This small molecule binds to this protein.
Small molecule (SMILES): Cn1nc(C(F)(F)F)cc1B(O)O

Sequence of chain 1.B:
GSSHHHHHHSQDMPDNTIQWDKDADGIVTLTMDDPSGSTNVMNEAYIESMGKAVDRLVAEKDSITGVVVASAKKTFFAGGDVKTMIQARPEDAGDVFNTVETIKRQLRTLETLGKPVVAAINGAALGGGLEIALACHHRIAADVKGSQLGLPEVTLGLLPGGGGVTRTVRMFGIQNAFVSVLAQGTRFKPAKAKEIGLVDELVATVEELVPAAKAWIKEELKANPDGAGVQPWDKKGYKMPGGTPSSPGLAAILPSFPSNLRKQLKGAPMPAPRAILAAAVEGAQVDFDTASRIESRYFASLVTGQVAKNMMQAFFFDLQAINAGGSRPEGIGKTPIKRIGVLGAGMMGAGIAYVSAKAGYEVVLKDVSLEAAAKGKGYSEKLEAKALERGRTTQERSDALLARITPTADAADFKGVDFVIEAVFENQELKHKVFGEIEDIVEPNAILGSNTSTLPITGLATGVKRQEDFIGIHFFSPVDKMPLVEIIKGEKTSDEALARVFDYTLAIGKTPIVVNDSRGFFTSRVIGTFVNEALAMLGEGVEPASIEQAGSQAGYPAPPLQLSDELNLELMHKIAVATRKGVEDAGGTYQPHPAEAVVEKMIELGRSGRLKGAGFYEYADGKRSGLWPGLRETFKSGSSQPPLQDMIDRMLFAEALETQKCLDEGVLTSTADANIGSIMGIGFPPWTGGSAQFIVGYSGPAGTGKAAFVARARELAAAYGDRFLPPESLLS

Binding-site contacts:
Ligand atom N1 contacts residue VAL183 of chain 1.B at 4.5 Å.
Ligand atom C2 contacts residue YLZ1 of chain 1.V at 4.1 Å.
Ligand atom F2 contacts residue YLZ1 of chain 1.V at 3.2 Å.
Ligand atom F2 contacts residue VAL183 of chain 1.B at 4.3 Å.
Ligand atom C2 contacts residue GLN268 of chain 1.B at 3.7 Å.
Ligand atom C3 contacts residue GLN268 of chain 1.B at 4.0 Å.
Ligand atom N contacts residue VAL183 of chain 1.B at 4.4 Å.
Ligand atom F2 contacts residue ALA187 of chain 1.B at 3.5 Å.
Ligand atom F2 contacts residue PHE182 of chain 1.B at 3.8 Å.
Ligand atom C1 contacts residue GLN268 of chain 1.B at 3.9 Å.
Ligand atom N contacts residue YLZ1 of chain 1.V at 3.8 Å.
Ligand atom F contacts residue YLZ1 of chain 1.V at 2.9 Å.
Ligand atom N contacts residue GLN268 of chain 1.B at 3.9 Å.
Ligand atom F1 contacts residue LEU265 of chain 1.B at 4.2 Å.
Ligand atom F contacts residue GLN268 of chain 1.B at 3.5 Å.
Ligand atom O1 contacts residue GLN268 of chain 1.B at 3.9 Å.
Ligand atom C4 contacts residue PHE182 of chain 1.B at 4.1 Å (hydrophobic).
Ligand atom C contacts residue GLN268 of chain 1.B at 4.1 Å.
Ligand atom F contacts residue LEU265 of chain 1.B at 3.6 Å.
Ligand atom B contacts residue GLN268 of chain 1.B at 4.4 Å.
Ligand atom C4 contacts residue GLN268 of chain 1.B at 4.1 Å.
Ligand atom F1 contacts residue VAL183 of chain 1.B at 4.3 Å.
Ligand atom N1 contacts residue GLN268 of chain 1.B at 3.9 Å.
Ligand atom F1 contacts residue PHE182 of chain 1.B at 3.3 Å.
Ligand atom C4 contacts residue YLZ1 of chain 1.V at 3.5 Å.
Ligand atom C4 contacts residue LEU265 of chain 1.B at 4.5 Å (hydrophobic).